This small molecule binds to this protein.
Small molecule (SMILES): CC(=O)N[C@H]1[C@H](O[C@H]2[C@H](O)[C@@H](NC(C)=O)CO[C@@H]2CO)O[C@H](CO)[C@@H](O[C@@H]2O[C@H](CO)[C@@H](O)[C@H](O)[C@@H]2O)[C@@H]1O

Binding-site contacts:
Ligand atom C5 contacts residue TRP40 of chain 1.D at 3.9 Å (hydrophobic).
Ligand atom N2 contacts residue ASN13 of chain 1.D at 3.0 Å (h-bond).
Ligand atom C7 contacts residue LYS6 of chain 1.D at 4.0 Å.
Ligand atom O5 contacts residue ASN13 of chain 1.D at 2.3 Å (h-bond).
Ligand atom O7 contacts residue ASN13 of chain 1.D at 4.2 Å.
Ligand atom C8 contacts residue LYS6 of chain 1.D at 3.9 Å.
Ligand atom C3 contacts residue ASN13 of chain 1.D at 3.8 Å.
Ligand atom C8 contacts residue GLU46 of chain 1.D at 4.1 Å.
Ligand atom C2 contacts residue TRP40 of chain 1.D at 4.1 Å (hydrophobic).
Ligand atom C1 contacts residue TRP40 of chain 1.D at 4.1 Å (hydrophobic).
Ligand atom C2 contacts residue ASN13 of chain 1.D at 2.4 Å.
Ligand atom C8 contacts residue LEU11 of chain 1.D at 3.6 Å (hydrophobic).
Ligand atom C1 contacts residue ASN13 of chain 1.D at 1.4 Å.
Ligand atom C8 contacts residue ALA74 of chain 1.D at 4.2 Å (hydrophobic).
Ligand atom N2 contacts residue TRP40 of chain 1.D at 3.5 Å.
Ligand atom C7 contacts residue TRP40 of chain 1.D at 4.2 Å (hydrophobic).
Ligand atom C5 contacts residue ASN13 of chain 1.D at 3.6 Å.
Ligand atom C3 contacts residue TRP40 of chain 1.D at 3.5 Å (hydrophobic).
Ligand atom O7 contacts residue LYS6 of chain 1.D at 3.3 Å (salt-bridge).
Ligand atom C4 contacts residue TRP40 of chain 1.D at 4.0 Å (hydrophobic).
Ligand atom O3 contacts residue TRP40 of chain 1.D at 3.9 Å.
Ligand atom C7 contacts residue ASN13 of chain 1.D at 3.8 Å.
Ligand atom O7 contacts residue LEU11 of chain 1.D at 3.8 Å.
Ligand atom C8 contacts residue TRP40 of chain 1.D at 3.8 Å (hydrophobic).
Ligand atom C4 contacts residue ASN13 of chain 1.D at 4.2 Å.
Ligand atom C7 contacts residue LEU11 of chain 1.D at 3.8 Å (hydrophobic).
Ligand atom O4 contacts residue TRP40 of chain 1.D at 3.6 Å.

Sequence of chain 1.D:
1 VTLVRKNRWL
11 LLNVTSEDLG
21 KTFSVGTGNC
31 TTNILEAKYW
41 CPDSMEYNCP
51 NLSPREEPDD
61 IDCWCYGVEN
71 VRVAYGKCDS